Sequence of chain 1.B:
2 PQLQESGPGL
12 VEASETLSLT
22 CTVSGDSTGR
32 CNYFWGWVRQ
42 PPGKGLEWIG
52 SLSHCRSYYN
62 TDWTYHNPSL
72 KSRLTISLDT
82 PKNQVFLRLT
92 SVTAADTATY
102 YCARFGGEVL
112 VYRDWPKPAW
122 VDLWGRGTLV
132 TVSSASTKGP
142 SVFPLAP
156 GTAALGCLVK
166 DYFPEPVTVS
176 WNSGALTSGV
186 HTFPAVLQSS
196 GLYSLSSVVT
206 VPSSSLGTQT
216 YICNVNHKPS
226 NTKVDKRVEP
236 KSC

Binding-site contacts:
Ligand atom C3 contacts residue MAN1 of chain 1.C at 2.5 Å.
Ligand atom C5 contacts residue ASP115 of chain 1.B at 4.0 Å.
Ligand atom C4 contacts residue ASP115 of chain 1.B at 3.9 Å.
Ligand atom C4 contacts residue TRP116 of chain 1.B at 4.1 Å (hydrophobic).
Ligand atom C2 contacts residue MAN1 of chain 1.C at 1.5 Å.
Ligand atom C4 contacts residue MAN1 of chain 1.C at 3.5 Å.

A protein and the small-molecule ligand that binds it are described below.
Small molecule (SMILES): CCCCCN